The protein below binds the small molecule below.
Small molecule (SMILES): O[C@@H]1[C@@H](O)[C@H](O[C@@H]2CO[C@@H](O[C@@H]3CO[C@@H](O[C@@H]4CO[C@@H](O)[C@H](O)[C@H]4O)[C@H](O)[C@H]3O)[C@H](O)[C@H]2O)OC[C@H]1O

Sequence of chain 2.B:
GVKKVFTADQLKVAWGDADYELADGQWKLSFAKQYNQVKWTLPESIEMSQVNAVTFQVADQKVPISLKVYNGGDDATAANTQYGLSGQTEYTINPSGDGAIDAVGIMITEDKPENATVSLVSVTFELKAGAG

Binding-site contacts:
Ligand atom O2 contacts residue MET110 of chain 2.B at 4.4 Å.
Ligand atom C1 contacts residue TYR86 of chain 2.B at 4.2 Å (hydrophobic).
Ligand atom O4 contacts residue TYR86 of chain 2.B at 4.5 Å.
Ligand atom C5 contacts residue THR112 of chain 2.B at 4.1 Å.
Ligand atom O2 contacts residue TYR86 of chain 2.B at 4.5 Å.
Ligand atom O5 contacts residue TYR86 of chain 2.B at 3.3 Å.
Ligand atom C2 contacts residue LYS71 of chain 2.B at 3.7 Å.
Ligand atom C5 contacts residue GLN40 of chain 2.B at 4.1 Å.
Ligand atom O5 contacts residue TYR38 of chain 2.B at 3.6 Å.
Ligand atom C4 contacts residue TYR86 of chain 2.B at 3.7 Å (hydrophobic).
Ligand atom C4 contacts residue TYR38 of chain 2.B at 4.1 Å (hydrophobic).
Ligand atom O4 contacts residue TYR38 of chain 2.B at 3.9 Å.
Ligand atom C4 contacts residue MET110 of chain 2.B at 4.2 Å (hydrophobic).
Ligand atom C3 contacts residue MET110 of chain 2.B at 3.9 Å (hydrophobic).
Ligand atom O4 contacts residue GLN40 of chain 2.B at 3.7 Å.
Ligand atom O3 contacts residue ASP78 of chain 2.B at 3.8 Å.
Ligand atom C2 contacts residue GLN40 of chain 2.B at 3.6 Å.
Ligand atom O3 contacts residue TYR38 of chain 2.B at 3.8 Å.
Ligand atom O2 contacts residue LYS71 of chain 2.B at 3.0 Å (salt-bridge).
Ligand atom O2 contacts residue THR112 of chain 2.B at 3.8 Å.
Ligand atom C1 contacts residue GLN40 of chain 2.B at 4.2 Å.
Ligand atom O5 contacts residue MET110 of chain 2.B at 3.8 Å.
Ligand atom C2 contacts residue ASP78 of chain 2.B at 3.6 Å.
Ligand atom C1 contacts residue ASP78 of chain 2.B at 4.4 Å.
Ligand atom C1 contacts residue TYR38 of chain 2.B at 4.1 Å (hydrophobic).
Ligand atom C3 contacts residue TYR86 of chain 2.B at 4.2 Å (hydrophobic).
Ligand atom O3 contacts residue LYS71 of chain 2.B at 2.9 Å (salt-bridge).
Ligand atom O2 contacts residue ASP78 of chain 2.B at 2.7 Å (salt-bridge).
Ligand atom C3 contacts residue ASP78 of chain 2.B at 3.5 Å.
Ligand atom C3 contacts residue LYS71 of chain 2.B at 3.8 Å.
Ligand atom O3 contacts residue TYR86 of chain 2.B at 4.4 Å.
Ligand atom O3 contacts residue MET110 of chain 2.B at 3.2 Å.
Ligand atom C2 contacts residue TYR86 of chain 2.B at 4.0 Å (hydrophobic).
Ligand atom C5 contacts residue TYR86 of chain 2.B at 3.4 Å (hydrophobic).
Ligand atom C3 contacts residue TYR38 of chain 2.B at 4.3 Å (hydrophobic).
Ligand atom O2 contacts residue GLN40 of chain 2.B at 3.0 Å (h-bond).
Ligand atom C5 contacts residue TYR38 of chain 2.B at 3.7 Å (hydrophobic).
Ligand atom C2 contacts residue MET110 of chain 2.B at 3.7 Å (hydrophobic).